Sequence of chain 2.A:
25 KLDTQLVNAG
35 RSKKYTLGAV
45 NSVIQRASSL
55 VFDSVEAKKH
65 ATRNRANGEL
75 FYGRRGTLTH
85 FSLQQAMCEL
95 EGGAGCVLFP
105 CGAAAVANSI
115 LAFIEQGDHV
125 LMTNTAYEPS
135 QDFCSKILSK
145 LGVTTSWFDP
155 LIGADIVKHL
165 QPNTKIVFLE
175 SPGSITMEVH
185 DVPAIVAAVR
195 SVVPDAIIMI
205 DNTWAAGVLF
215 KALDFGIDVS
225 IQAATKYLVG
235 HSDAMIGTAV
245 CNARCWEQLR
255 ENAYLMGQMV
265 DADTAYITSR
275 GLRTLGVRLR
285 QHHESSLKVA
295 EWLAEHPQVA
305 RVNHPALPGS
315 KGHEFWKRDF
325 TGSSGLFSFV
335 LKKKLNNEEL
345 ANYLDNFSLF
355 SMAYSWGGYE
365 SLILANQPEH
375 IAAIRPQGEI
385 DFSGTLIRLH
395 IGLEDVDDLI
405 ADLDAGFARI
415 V

The small molecule below binds the protein below.
Small molecule (SMILES): Cc1ncc(COP(=O)(O)O)c(/C=N/NC(=O)CNC(=O)c2ccccc2C(F)(F)F)c1O

Sequence of chain 1.A:
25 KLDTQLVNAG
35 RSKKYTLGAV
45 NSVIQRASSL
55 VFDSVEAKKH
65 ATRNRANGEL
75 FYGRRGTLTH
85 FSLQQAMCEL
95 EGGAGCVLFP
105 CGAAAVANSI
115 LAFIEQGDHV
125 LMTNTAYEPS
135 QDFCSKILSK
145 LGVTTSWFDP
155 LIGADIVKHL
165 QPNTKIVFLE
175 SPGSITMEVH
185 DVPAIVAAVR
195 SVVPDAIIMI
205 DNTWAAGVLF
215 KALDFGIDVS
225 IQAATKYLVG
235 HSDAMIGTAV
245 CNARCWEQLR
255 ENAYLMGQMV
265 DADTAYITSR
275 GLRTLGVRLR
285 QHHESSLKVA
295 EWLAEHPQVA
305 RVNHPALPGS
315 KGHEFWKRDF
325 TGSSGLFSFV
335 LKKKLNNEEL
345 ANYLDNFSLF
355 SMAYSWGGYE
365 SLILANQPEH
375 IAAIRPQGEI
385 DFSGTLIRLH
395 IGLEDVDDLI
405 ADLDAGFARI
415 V

Binding-site contacts:
Ligand atom O4 contacts residue ALA107 of chain 1.A at 2.8 Å (h-bond).
Ligand atom P1 contacts residue GLY106 of chain 1.A at 3.5 Å.
Ligand atom C15 contacts residue ARG78 of chain 2.A at 3.5 Å.
Ligand atom C13 contacts residue PRO133 of chain 1.A at 2.8 Å (hydrophobic).
Ligand atom O2 contacts residue ARG78 of chain 2.A at 3.0 Å (salt-bridge).
Ligand atom N3 contacts residue TYR131 of chain 1.A at 3.0 Å (h-bond).
Ligand atom C12 contacts residue TYR131 of chain 1.A at 3.4 Å (hydrophobic).
Ligand atom F3 contacts residue TYR358 of chain 1.A at 3.3 Å.
Ligand atom O4 contacts residue CYS105 of chain 1.A at 3.3 Å (h-bond).
Ligand atom O3 contacts residue THR229 of chain 1.A at 2.6 Å (h-bond).
Ligand atom C8 contacts residue SER359 of chain 1.A at 3.3 Å.
Ligand atom F1 contacts residue PHE75 of chain 2.A at 3.1 Å.
Ligand atom F2 contacts residue TYR358 of chain 1.A at 3.4 Å.
Ligand atom C1 contacts residue GLU174 of chain 1.A at 3.4 Å.
Ligand atom C11 contacts residue TYR131 of chain 1.A at 3.3 Å (hydrophobic).
Ligand atom F2 contacts residue PHE75 of chain 2.A at 3.2 Å.
Ligand atom N2 contacts residue LYS230 of chain 1.A at 2.8 Å (salt-bridge).
Ligand atom O5 contacts residue ARG392 of chain 1.A at 2.9 Å (salt-bridge).
Ligand atom C14 contacts residue ARG78 of chain 2.A at 3.2 Å.
Ligand atom O1 contacts residue ALA227 of chain 1.A at 3.2 Å.
Ligand atom O2 contacts residue TYR76 of chain 2.A at 2.4 Å (h-bond).
Ligand atom C10 contacts residue TYR131 of chain 1.A at 3.3 Å (hydrophobic).
Ligand atom O4 contacts residue GLY106 of chain 1.A at 3.2 Å (h-bond).
Ligand atom C7 contacts residue LYS230 of chain 1.A at 3.3 Å.
Ligand atom C7 contacts residue TYR131 of chain 1.A at 3.1 Å (hydrophobic).
Ligand atom C14 contacts residue TYR258 of chain 2.A at 3.3 Å (hydrophobic).
Ligand atom O3 contacts residue GLY106 of chain 1.A at 3.0 Å (h-bond).
Ligand atom C6 contacts residue TYR131 of chain 1.A at 3.4 Å (hydrophobic).
Ligand atom C12 contacts residue PRO133 of chain 1.A at 2.7 Å (hydrophobic).
Ligand atom O9 contacts residue TRP360 of chain 1.A at 3.0 Å (h-bond).
Ligand atom C5 contacts residue TYR131 of chain 1.A at 3.3 Å (hydrophobic).
Ligand atom C4 contacts residue TYR131 of chain 1.A at 3.2 Å (hydrophobic).
Ligand atom C9 contacts residue TYR358 of chain 1.A at 3.1 Å (hydrophobic).
Ligand atom F1 contacts residue TYR76 of chain 2.A at 2.9 Å.
Ligand atom O2 contacts residue LYS230 of chain 1.A at 3.2 Å (salt-bridge).
Ligand atom C15 contacts residue TYR258 of chain 2.A at 3.1 Å (hydrophobic).
Ligand atom N4 contacts residue TYR131 of chain 1.A at 2.8 Å (h-bond).
Ligand atom O5 contacts residue SER359 of chain 1.A at 3.2 Å (h-bond).
Ligand atom N1 contacts residue ASP205 of chain 1.A at 2.7 Å (salt-bridge).
Ligand atom O4 contacts residue ARG78 of chain 2.A at 2.8 Å (salt-bridge).